Binding-site contacts:
Ligand atom O7 contacts residue ASN55 of chain 1.B at 3.8 Å.
Ligand atom O3 contacts residue SER134 of chain 1.B at 4.0 Å.
Ligand atom O3 contacts residue LEU480 of chain 1.B at 4.3 Å.
Ligand atom C2 contacts residue ASN55 of chain 1.B at 2.5 Å.
Ligand atom C1 contacts residue ASN55 of chain 1.B at 1.4 Å.
Ligand atom N2 contacts residue ASN55 of chain 1.B at 2.9 Å (h-bond).
Ligand atom C8 contacts residue TRP53 of chain 1.B at 3.9 Å (hydrophobic).
Ligand atom O6 contacts residue LEU480 of chain 1.B at 3.5 Å.
Ligand atom O7 contacts residue LEU480 of chain 1.B at 4.1 Å.
Ligand atom C6 contacts residue PRO59 of chain 1.B at 4.2 Å (hydrophobic).
Ligand atom C6 contacts residue ARG476 of chain 1.B at 3.1 Å.
Ligand atom C4 contacts residue ASN55 of chain 1.B at 4.2 Å.
Ligand atom O7 contacts residue PRO133 of chain 1.B at 3.6 Å.
Ligand atom C5 contacts residue THR57 of chain 1.B at 3.8 Å.
Ligand atom O6 contacts residue PRO59 of chain 1.B at 3.8 Å.
Ligand atom O7 contacts residue TRP53 of chain 1.B at 4.0 Å.
Ligand atom N2 contacts residue SER134 of chain 1.B at 4.4 Å.
Ligand atom C8 contacts residue TRP135 of chain 1.B at 3.9 Å (hydrophobic).
Ligand atom C5 contacts residue LEU480 of chain 1.B at 4.2 Å (hydrophobic).
Ligand atom C4 contacts residue LEU480 of chain 1.B at 4.2 Å (hydrophobic).
Ligand atom O5 contacts residue THR57 of chain 1.B at 4.0 Å.
Ligand atom C1 contacts residue THR57 of chain 1.B at 4.2 Å.
Ligand atom C5 contacts residue ASN55 of chain 1.B at 3.6 Å.
Ligand atom C2 contacts residue ARG476 of chain 1.B at 4.2 Å.
Ligand atom O5 contacts residue ASP58 of chain 1.B at 4.1 Å.
Ligand atom C6 contacts residue THR57 of chain 1.B at 3.8 Å.
Ligand atom O7 contacts residue SER134 of chain 1.B at 2.9 Å (h-bond).
Ligand atom C7 contacts residue PRO133 of chain 1.B at 4.3 Å (hydrophobic).
Ligand atom C8 contacts residue THR57 of chain 1.B at 3.8 Å.
Ligand atom C7 contacts residue TRP53 of chain 1.B at 4.1 Å (hydrophobic).
Ligand atom C2 contacts residue LEU480 of chain 1.B at 4.1 Å (hydrophobic).
Ligand atom C7 contacts residue SER134 of chain 1.B at 3.6 Å.
Ligand atom C7 contacts residue ASN55 of chain 1.B at 3.6 Å.
Ligand atom C8 contacts residue SER134 of chain 1.B at 3.6 Å.
Ligand atom C8 contacts residue ASP103 of chain 1.B at 4.3 Å.
Ligand atom O7 contacts residue ILE132 of chain 1.B at 3.7 Å.
Ligand atom C3 contacts residue ASN55 of chain 1.B at 3.8 Å.
Ligand atom O6 contacts residue ARG476 of chain 1.B at 2.9 Å (salt-bridge).
Ligand atom O5 contacts residue ASN55 of chain 1.B at 2.3 Å (h-bond).
Ligand atom C8 contacts residue PRO133 of chain 1.B at 4.3 Å (hydrophobic).

Sequence of chain 1.B:
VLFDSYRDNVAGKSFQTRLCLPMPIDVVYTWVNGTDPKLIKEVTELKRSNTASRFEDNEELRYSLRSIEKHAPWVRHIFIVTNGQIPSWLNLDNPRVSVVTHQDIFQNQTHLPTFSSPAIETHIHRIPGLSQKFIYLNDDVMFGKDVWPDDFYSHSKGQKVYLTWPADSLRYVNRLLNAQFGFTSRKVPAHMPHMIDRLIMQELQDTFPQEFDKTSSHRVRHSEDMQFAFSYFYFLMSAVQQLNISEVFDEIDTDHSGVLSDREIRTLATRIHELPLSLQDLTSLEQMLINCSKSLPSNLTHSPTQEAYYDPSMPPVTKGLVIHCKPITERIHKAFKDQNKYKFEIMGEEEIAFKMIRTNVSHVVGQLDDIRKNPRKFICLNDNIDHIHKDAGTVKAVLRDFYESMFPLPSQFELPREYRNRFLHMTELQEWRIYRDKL

A protein and the small-molecule ligand that binds it are described below.
Small molecule (SMILES): CC(=O)N[C@H]1[C@H](O[C@H]2[C@H](O)[C@@H](NC(C)=O)CO[C@@H]2CO)O[C@H](CO)[C@@H](O[C@@H]2O[C@H](CO)[C@@H](O)[C@H](O)[C@@H]2O)[C@@H]1O